Binding-site contacts:
Ligand atom N3 contacts residue ASN105 of chain 1.B at 2.9 Å (h-bond).
Ligand atom C5A contacts residue FMN1 of chain 1.E at 0.2 Å.
Ligand atom O1P contacts residue FMN1 of chain 1.E at 0.2 Å (h-bond).
Ligand atom O2 contacts residue GLN77 of chain 1.B at 3.0 Å (h-bond).
Ligand atom O4 contacts residue FMN1 of chain 1.E at 0.2 Å (h-bond).
Ligand atom C4A contacts residue FMN1 of chain 1.E at 0.4 Å.
Ligand atom N1 contacts residue FMN1 of chain 1.E at 0.4 Å (h-bond).
Ligand atom O1P contacts residue ARG74 of chain 1.B at 2.6 Å (salt-bridge).
Ligand atom N3 contacts residue FMN1 of chain 1.E at 0.0 Å (h-bond).
Ligand atom O2P contacts residue FMN1 of chain 1.E at 0.4 Å (h-bond).
Ligand atom C2' contacts residue FMN1 of chain 1.E at 0.4 Å.
Ligand atom C5' contacts residue FMN1 of chain 1.E at 0.4 Å.
Ligand atom C4 contacts residue FMN1 of chain 1.E at 0.1 Å.
Ligand atom O5' contacts residue FMN1 of chain 1.E at 0.3 Å (h-bond).
Ligand atom C9A contacts residue FMN1 of chain 1.E at 0.1 Å.
Ligand atom N10 contacts residue FMN1 of chain 1.E at 0.0 Å (h-bond).
Ligand atom C7M contacts residue FMN1 of chain 1.E at 0.1 Å.
Ligand atom O3P contacts residue FMN1 of chain 1.E at 0.3 Å (h-bond).
Ligand atom C1' contacts residue FMN1 of chain 1.E at 0.2 Å.
Ligand atom C4A contacts residue CYS73 of chain 1.B at 3.0 Å (hydrophobic).
Ligand atom O4' contacts residue FMN1 of chain 1.E at 0.5 Å (h-bond).
Ligand atom C3' contacts residue FMN1 of chain 1.E at 0.3 Å.
Ligand atom C8M contacts residue FMN1 of chain 1.E at 0.4 Å.
Ligand atom C6 contacts residue FMN1 of chain 1.E at 0.2 Å.
Ligand atom O1P contacts residue ARG81 of chain 1.B at 3.0 Å (salt-bridge).
Ligand atom C10 contacts residue FMN1 of chain 1.E at 0.2 Å.
Ligand atom O3' contacts residue FMN1 of chain 1.E at 0.4 Å (h-bond).
Ligand atom O3P contacts residue ARG90 of chain 1.B at 2.4 Å (salt-bridge).
Ligand atom C4' contacts residue FMN1 of chain 1.E at 0.4 Å.
Ligand atom N5 contacts residue FMN1 of chain 1.E at 0.3 Å (h-bond).
Ligand atom C2 contacts residue FMN1 of chain 1.E at 0.3 Å.
Ligand atom O3P contacts residue ARG81 of chain 1.B at 2.7 Å (salt-bridge).
Ligand atom O2' contacts residue ASP72 of chain 1.B at 2.7 Å (salt-bridge).
Ligand atom P contacts residue FMN1 of chain 1.E at 0.2 Å.
Ligand atom C9 contacts residue FMN1 of chain 1.E at 0.2 Å.
Ligand atom O2 contacts residue FMN1 of chain 1.E at 0.4 Å (h-bond).
Ligand atom O2' contacts residue FMN1 of chain 1.E at 0.3 Å (h-bond).
Ligand atom C8 contacts residue FMN1 of chain 1.E at 0.2 Å.
Ligand atom C7 contacts residue FMN1 of chain 1.E at 0.0 Å.
Ligand atom O2P contacts residue ARG74 of chain 1.B at 3.0 Å (salt-bridge).

The small molecule below binds the protein below.
Small molecule (SMILES): Cc1cc2c(cc1C)N(C[C@H](O)[C@H](O)[C@H](O)COP(=O)(O)O)C1=NC(=O)NC(=O)[C@@H]1N2

Sequence of chain 1.B:
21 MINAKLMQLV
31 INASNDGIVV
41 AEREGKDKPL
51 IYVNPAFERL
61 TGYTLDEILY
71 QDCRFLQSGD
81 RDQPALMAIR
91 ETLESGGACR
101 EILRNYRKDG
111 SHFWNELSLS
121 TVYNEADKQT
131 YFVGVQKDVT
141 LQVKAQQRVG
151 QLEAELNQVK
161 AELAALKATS